Sequence of chain 2.B:
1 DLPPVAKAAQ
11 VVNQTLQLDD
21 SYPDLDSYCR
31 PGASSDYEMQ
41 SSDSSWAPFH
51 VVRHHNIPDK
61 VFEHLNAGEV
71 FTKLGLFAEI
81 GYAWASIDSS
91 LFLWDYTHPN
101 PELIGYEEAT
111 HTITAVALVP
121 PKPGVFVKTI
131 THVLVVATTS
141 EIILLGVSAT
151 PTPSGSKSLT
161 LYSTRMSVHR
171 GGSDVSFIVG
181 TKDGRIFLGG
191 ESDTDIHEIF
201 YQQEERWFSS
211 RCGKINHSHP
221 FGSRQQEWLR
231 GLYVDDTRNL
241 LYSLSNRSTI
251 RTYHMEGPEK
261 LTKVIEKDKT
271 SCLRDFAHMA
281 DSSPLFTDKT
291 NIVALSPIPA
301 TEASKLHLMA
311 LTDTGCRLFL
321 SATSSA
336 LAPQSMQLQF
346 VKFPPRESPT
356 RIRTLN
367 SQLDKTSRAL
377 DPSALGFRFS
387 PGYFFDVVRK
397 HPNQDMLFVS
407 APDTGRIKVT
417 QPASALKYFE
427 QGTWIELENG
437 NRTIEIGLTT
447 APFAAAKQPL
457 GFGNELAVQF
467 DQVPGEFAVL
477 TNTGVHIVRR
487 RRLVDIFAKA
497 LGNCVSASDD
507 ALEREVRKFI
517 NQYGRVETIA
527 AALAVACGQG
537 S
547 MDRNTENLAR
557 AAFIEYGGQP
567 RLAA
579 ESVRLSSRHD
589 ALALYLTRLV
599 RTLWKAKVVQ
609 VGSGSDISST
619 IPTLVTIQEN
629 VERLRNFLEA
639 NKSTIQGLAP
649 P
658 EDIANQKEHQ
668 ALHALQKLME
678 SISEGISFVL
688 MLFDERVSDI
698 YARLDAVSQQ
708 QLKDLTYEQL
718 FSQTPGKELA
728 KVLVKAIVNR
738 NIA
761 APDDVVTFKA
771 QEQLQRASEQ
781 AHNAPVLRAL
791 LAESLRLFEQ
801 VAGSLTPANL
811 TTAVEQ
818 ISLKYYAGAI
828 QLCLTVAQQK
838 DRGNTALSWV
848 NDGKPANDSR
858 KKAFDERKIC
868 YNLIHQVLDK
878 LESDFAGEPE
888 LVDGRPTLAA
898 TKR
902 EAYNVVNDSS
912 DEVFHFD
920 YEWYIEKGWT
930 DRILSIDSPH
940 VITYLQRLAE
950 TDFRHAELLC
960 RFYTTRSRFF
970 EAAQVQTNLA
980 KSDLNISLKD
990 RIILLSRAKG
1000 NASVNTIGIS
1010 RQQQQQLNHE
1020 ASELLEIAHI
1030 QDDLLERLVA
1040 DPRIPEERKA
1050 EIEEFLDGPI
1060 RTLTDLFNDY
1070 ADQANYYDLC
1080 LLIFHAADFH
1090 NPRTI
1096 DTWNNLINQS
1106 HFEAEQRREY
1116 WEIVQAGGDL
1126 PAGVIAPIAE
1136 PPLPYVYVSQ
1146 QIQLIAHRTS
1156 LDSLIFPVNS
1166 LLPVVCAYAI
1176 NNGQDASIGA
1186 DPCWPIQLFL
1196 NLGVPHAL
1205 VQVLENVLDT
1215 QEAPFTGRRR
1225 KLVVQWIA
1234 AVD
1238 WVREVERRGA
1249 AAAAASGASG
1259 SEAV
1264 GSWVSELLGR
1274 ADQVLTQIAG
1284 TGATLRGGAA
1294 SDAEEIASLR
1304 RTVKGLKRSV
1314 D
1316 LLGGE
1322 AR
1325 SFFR

Sequence of chain 2.E:
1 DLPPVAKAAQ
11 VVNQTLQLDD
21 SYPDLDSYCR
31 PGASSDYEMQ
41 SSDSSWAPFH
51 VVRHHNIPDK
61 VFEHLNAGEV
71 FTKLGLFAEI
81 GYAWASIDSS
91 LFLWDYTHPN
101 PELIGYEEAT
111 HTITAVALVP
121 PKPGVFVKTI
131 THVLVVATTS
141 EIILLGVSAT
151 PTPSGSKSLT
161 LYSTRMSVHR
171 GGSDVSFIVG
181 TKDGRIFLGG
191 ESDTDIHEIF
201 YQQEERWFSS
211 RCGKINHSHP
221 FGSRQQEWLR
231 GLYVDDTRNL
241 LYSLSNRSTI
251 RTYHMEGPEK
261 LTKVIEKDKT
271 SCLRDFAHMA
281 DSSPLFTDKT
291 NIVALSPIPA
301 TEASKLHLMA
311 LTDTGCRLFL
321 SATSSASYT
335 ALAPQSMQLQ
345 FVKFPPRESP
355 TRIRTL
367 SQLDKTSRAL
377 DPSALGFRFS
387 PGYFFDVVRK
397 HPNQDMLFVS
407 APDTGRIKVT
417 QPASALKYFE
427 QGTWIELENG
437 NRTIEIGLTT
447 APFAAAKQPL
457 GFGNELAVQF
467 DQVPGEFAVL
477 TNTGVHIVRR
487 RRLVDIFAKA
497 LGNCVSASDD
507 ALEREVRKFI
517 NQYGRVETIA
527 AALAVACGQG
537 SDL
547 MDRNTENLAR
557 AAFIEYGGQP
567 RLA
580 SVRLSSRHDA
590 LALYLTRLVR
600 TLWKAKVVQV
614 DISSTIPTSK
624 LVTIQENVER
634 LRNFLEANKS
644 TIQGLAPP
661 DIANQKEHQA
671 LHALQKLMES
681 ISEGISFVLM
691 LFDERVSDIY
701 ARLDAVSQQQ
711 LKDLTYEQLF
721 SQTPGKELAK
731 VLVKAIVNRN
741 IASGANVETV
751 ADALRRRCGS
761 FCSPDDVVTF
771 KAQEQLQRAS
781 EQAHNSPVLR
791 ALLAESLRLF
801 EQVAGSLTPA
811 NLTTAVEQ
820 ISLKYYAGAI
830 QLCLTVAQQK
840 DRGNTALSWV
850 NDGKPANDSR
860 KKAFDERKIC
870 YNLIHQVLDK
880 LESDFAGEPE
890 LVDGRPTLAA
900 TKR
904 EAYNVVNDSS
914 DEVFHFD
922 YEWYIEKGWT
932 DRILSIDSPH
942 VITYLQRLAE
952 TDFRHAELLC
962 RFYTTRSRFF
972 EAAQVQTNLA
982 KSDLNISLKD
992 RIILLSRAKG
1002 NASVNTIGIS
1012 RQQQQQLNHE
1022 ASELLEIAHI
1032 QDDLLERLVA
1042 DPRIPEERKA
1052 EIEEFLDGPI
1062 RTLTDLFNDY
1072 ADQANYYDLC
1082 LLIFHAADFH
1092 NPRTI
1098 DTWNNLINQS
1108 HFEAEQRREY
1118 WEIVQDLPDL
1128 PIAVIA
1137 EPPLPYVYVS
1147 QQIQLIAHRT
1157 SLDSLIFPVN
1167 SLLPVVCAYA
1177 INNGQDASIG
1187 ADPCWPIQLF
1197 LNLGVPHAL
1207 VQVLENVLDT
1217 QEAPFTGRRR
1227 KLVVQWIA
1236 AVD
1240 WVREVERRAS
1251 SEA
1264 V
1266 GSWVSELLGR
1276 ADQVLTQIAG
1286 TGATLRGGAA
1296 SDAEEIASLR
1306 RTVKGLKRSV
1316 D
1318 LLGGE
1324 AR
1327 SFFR

Binding-site contacts:
Ligand atom O contacts residue ASN1074 of chain 2.B at 1.6 Å (h-bond).
Ligand atom N contacts residue ASN1074 of chain 2.B at 2.3 Å (h-bond).
Ligand atom CZ contacts residue THR1097 of chain 2.B at 2.9 Å.
Ligand atom N contacts residue ALA1073 of chain 2.B at 2.0 Å.
Ligand atom CD contacts residue CYS1079 of chain 2.B at 2.6 Å (hydrophobic).
Ligand atom NH1 contacts residue LEU1080 of chain 2.B at 2.6 Å (h-bond).
Ligand atom CA contacts residue ALA1073 of chain 2.B at 3.0 Å (hydrophobic).
Ligand atom CG contacts residue TYR1075 of chain 2.B at 2.6 Å (hydrophobic).
Ligand atom CA contacts residue TYR1075 of chain 2.B at 2.5 Å (hydrophobic).
Ligand atom NE contacts residue TYR1076 of chain 2.B at 2.0 Å.
Ligand atom NE contacts residue CYS1079 of chain 2.B at 2.3 Å (h-bond).
Ligand atom CG contacts residue TYR1076 of chain 2.B at 2.4 Å (hydrophobic).
Ligand atom N contacts residue ASN1074 of chain 2.B at 0.9 Å.
Ligand atom O contacts residue ALA1073 of chain 2.B at 2.7 Å.
Ligand atom C contacts residue ASN1074 of chain 2.B at 1.5 Å.
Ligand atom N contacts residue TYR1075 of chain 2.B at 1.5 Å (h-bond).
Ligand atom O contacts residue VAL127 of chain 2.E at 2.5 Å (h-bond).
Ligand atom CZ contacts residue TYR1076 of chain 2.B at 2.8 Å (hydrophobic).
Ligand atom CG contacts residue ASN1074 of chain 2.B at 2.5 Å.
Ligand atom NH2 contacts residue CYS1079 of chain 2.B at 2.0 Å.
Ligand atom O contacts residue ASN1074 of chain 2.B at 2.1 Å (h-bond).
Ligand atom CB contacts residue TYR1076 of chain 2.B at 2.9 Å (hydrophobic).
Ligand atom O contacts residue TYR1076 of chain 2.B at 2.3 Å (h-bond).
Ligand atom NH1 contacts residue TYR1076 of chain 2.B at 1.9 Å (h-bond).
Ligand atom CG contacts residue ASN1074 of chain 2.B at 2.7 Å.
Ligand atom CD contacts residue TYR1076 of chain 2.B at 2.3 Å (hydrophobic).
Ligand atom CA contacts residue ASN1074 of chain 2.B at 0.2 Å.
Ligand atom O contacts residue ASP1071 of chain 2.B at 2.9 Å (salt-bridge).
Ligand atom CB contacts residue ASN1074 of chain 2.B at 1.8 Å.
Ligand atom NH1 contacts residue THR1097 of chain 2.B at 2.8 Å.
Ligand atom CA contacts residue ASN1074 of chain 2.B at 0.6 Å.
Ligand atom CZ contacts residue CYS1079 of chain 2.B at 1.6 Å (hydrophobic).
Ligand atom N contacts residue GLY105 of chain 2.E at 2.8 Å (h-bond).
Ligand atom CB contacts residue ASN1074 of chain 2.B at 1.7 Å.
Ligand atom C contacts residue ASN1074 of chain 2.B at 0.8 Å.
Ligand atom CB contacts residue TYR1075 of chain 2.B at 2.8 Å (hydrophobic).
Ligand atom C contacts residue ALA1073 of chain 2.B at 2.9 Å (hydrophobic).
Ligand atom NH1 contacts residue CYS1079 of chain 2.B at 1.7 Å.
Ligand atom OE1 contacts residue ARG165 of chain 2.E at 2.9 Å (salt-bridge).
Ligand atom N contacts residue ASN1074 of chain 2.B at 1.0 Å.

This small molecule binds to this protein.
Small molecule (SMILES): CSCC[C@H](NC(=O)[C@@H]1CCCN1C(=O)[C@H](CC(C)C)NC(=O)[C@H](CC(C)C)NC(=O)[C@H](CCCCN)NC(=O)[C@H](C)NC(=O)[C@H](CCCCN)NC(=O)[C@@H](N)CCCN=C(N)N)C(=O)N[C@@H](CCC(=O)O)C(=O)N[C@@H](CCC(=O)O)C(=O)N[C@@H](C)C(=O)N[C@@H](CC(C)C)C(=O)N[C@@H](CC(C)C)C(=O)N1CCC[C@H]1C=O